A protein and the small-molecule ligand that binds it are described below.
Small molecule (SMILES): OC[C@H]1O[C@@H](O)[C@H](O)[C@@H](O)[C@@H]1O

Sequence of chain 1.A:
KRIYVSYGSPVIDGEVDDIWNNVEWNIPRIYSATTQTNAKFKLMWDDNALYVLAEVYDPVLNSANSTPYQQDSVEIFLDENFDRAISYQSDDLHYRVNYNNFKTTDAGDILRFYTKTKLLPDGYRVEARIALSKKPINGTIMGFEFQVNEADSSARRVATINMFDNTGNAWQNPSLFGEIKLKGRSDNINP

Binding-site contacts:
Ligand atom O5 contacts residue TRP191 of chain 1.A at 3.3 Å.
Ligand atom O5 contacts residue GLU95 of chain 1.A at 4.2 Å.
Ligand atom C1 contacts residue GLU95 of chain 1.A at 3.5 Å.
Ligand atom O5 contacts residue ASP126 of chain 1.A at 4.0 Å.
Ligand atom C5 contacts residue ASP126 of chain 1.A at 4.5 Å.
Ligand atom C3 contacts residue TRP191 of chain 1.A at 4.3 Å (hydrophobic).
Ligand atom O2 contacts residue GLN167 of chain 1.A at 3.3 Å (h-bond).
Ligand atom O1 contacts residue HIS114 of chain 1.A at 3.8 Å.
Ligand atom O6 contacts residue ASP126 of chain 1.A at 4.0 Å.
Ligand atom C1 contacts residue TRP191 of chain 1.A at 3.8 Å (hydrophobic).
Ligand atom C6 contacts residue TYR89 of chain 1.A at 4.1 Å (hydrophobic).
Ligand atom C1 contacts residue HIS114 of chain 1.A at 4.5 Å.
Ligand atom C6 contacts residue TRP191 of chain 1.A at 3.8 Å (hydrophobic).
Ligand atom O6 contacts residue ARG116 of chain 1.A at 4.5 Å.
Ligand atom C3 contacts residue TYR89 of chain 1.A at 4.2 Å (hydrophobic).
Ligand atom O1 contacts residue GLN167 of chain 1.A at 3.9 Å.
Ligand atom C2 contacts residue GLN167 of chain 1.A at 4.4 Å.
Ligand atom O1 contacts residue TRP191 of chain 1.A at 3.2 Å.
Ligand atom C4 contacts residue TRP191 of chain 1.A at 4.0 Å (hydrophobic).
Ligand atom O5 contacts residue ARG116 of chain 1.A at 3.9 Å.
Ligand atom C1 contacts residue ARG177 of chain 1.A at 4.4 Å.
Ligand atom C2 contacts residue TRP191 of chain 1.A at 3.8 Å (hydrophobic).
Ligand atom O3 contacts residue ARG177 of chain 1.A at 3.2 Å (salt-bridge).
Ligand atom O5 contacts residue HIS114 of chain 1.A at 4.1 Å.
Ligand atom C5 contacts residue ARG116 of chain 1.A at 4.3 Å.
Ligand atom O6 contacts residue TYR89 of chain 1.A at 3.3 Å.
Ligand atom C2 contacts residue ARG177 of chain 1.A at 3.8 Å.
Ligand atom O3 contacts residue TRP191 of chain 1.A at 4.3 Å.
Ligand atom O4 contacts residue TYR89 of chain 1.A at 3.3 Å.
Ligand atom C6 contacts residue ASP126 of chain 1.A at 4.0 Å.
Ligand atom O2 contacts residue ASN169 of chain 1.A at 4.5 Å.
Ligand atom O1 contacts residue GLU95 of chain 1.A at 2.8 Å (salt-bridge).
Ligand atom C1 contacts residue GLN167 of chain 1.A at 4.5 Å.
Ligand atom C5 contacts residue TRP191 of chain 1.A at 4.1 Å (hydrophobic).
Ligand atom C1 contacts residue ARG116 of chain 1.A at 4.2 Å.
Ligand atom C3 contacts residue ARG177 of chain 1.A at 3.5 Å.
Ligand atom C4 contacts residue TYR89 of chain 1.A at 4.0 Å (hydrophobic).
Ligand atom O1 contacts residue PHE97 of chain 1.A at 4.1 Å.
Ligand atom C5 contacts residue TYR89 of chain 1.A at 3.6 Å (hydrophobic).
Ligand atom O2 contacts residue ARG177 of chain 1.A at 2.6 Å (salt-bridge).